Sequence of chain 53.F:
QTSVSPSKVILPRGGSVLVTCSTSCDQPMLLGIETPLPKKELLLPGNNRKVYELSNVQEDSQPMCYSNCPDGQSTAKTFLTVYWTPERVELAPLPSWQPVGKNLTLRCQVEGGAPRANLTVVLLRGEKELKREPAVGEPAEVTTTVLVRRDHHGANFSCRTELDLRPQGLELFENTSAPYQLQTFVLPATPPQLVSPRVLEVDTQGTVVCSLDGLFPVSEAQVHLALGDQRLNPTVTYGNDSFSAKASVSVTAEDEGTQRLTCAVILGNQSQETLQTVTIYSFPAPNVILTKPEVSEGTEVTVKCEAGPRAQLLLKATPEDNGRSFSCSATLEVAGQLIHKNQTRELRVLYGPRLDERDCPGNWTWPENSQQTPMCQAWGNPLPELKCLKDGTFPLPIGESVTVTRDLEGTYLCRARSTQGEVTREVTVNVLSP

Binding-site contacts:
Ligand atom O7 contacts residue SER343 of chain 53.F at 4.3 Å.
Ligand atom C3 contacts residue ASN358 of chain 53.F at 3.8 Å.
Ligand atom N2 contacts residue ASN358 of chain 53.F at 2.9 Å (h-bond).
Ligand atom C4 contacts residue ASN358 of chain 53.F at 4.2 Å.
Ligand atom O7 contacts residue SER345 of chain 53.F at 4.2 Å.
Ligand atom O5 contacts residue ASN358 of chain 53.F at 2.4 Å (h-bond).
Ligand atom C5 contacts residue ASN358 of chain 53.F at 3.6 Å.
Ligand atom C2 contacts residue ASN358 of chain 53.F at 2.5 Å.
Ligand atom C1 contacts residue ASN358 of chain 53.F at 1.4 Å.
Ligand atom C7 contacts residue ASN358 of chain 53.F at 3.4 Å.
Ligand atom O7 contacts residue ASN358 of chain 53.F at 3.3 Å (h-bond).

This small molecule binds to this protein.
Small molecule (SMILES): CC(=O)N[C@@H]1[C@@H](O)[C@H](O)[C@@H](CO)O[C@H]1O